A protein and the small-molecule ligand that binds it are described below.
Small molecule (SMILES): N[C@@H](CS)C(=O)O

Sequence of chain 1.B:
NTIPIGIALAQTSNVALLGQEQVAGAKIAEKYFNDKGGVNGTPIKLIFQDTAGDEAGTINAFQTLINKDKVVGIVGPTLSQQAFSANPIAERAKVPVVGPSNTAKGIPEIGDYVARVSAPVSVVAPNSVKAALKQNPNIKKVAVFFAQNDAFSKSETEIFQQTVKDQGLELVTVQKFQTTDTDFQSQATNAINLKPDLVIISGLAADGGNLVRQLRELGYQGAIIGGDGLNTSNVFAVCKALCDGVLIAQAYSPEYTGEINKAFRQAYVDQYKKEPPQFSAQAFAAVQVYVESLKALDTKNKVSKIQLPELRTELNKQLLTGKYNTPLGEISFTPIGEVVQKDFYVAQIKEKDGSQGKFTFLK

Binding-site contacts:
Ligand atom O contacts residue SER111 of chain 1.B at 3.0 Å (h-bond).
Ligand atom N contacts residue ASP259 of chain 1.B at 2.8 Å (salt-bridge).
Ligand atom OXT contacts residue SER132 of chain 1.B at 3.4 Å (h-bond).
Ligand atom SG contacts residue THR109 of chain 1.B at 3.3 Å (h-bond).
Ligand atom C contacts residue SER111 of chain 1.B at 3.6 Å.
Ligand atom C contacts residue LEU110 of chain 1.B at 4.4 Å (hydrophobic).
Ligand atom OXT contacts residue PHE183 of chain 1.B at 3.5 Å.
Ligand atom CB contacts residue LEU110 of chain 1.B at 4.2 Å (hydrophobic).
Ligand atom C contacts residue THR109 of chain 1.B at 4.5 Å.
Ligand atom SG contacts residue SER132 of chain 1.B at 3.2 Å (h-bond).
Ligand atom C contacts residue ASN133 of chain 1.B at 4.3 Å.
Ligand atom OXT contacts residue SER111 of chain 1.B at 2.6 Å (h-bond).
Ligand atom O contacts residue PHE183 of chain 1.B at 3.3 Å.
Ligand atom CB contacts residue PHE183 of chain 1.B at 4.3 Å (hydrophobic).
Ligand atom CA contacts residue ASP259 of chain 1.B at 3.9 Å.
Ligand atom O contacts residue LEU110 of chain 1.B at 3.5 Å.
Ligand atom CB contacts residue LEU49 of chain 1.B at 3.8 Å (hydrophobic).
Ligand atom CA contacts residue PHE183 of chain 1.B at 3.4 Å (hydrophobic).
Ligand atom C contacts residue PHE183 of chain 1.B at 3.3 Å (hydrophobic).
Ligand atom CB contacts residue SER132 of chain 1.B at 4.0 Å.
Ligand atom CB contacts residue ASP259 of chain 1.B at 4.0 Å.
Ligand atom OXT contacts residue ASN133 of chain 1.B at 3.4 Å.
Ligand atom CA contacts residue SER132 of chain 1.B at 3.5 Å.
Ligand atom OXT contacts residue ALA135 of chain 1.B at 4.0 Å.
Ligand atom N contacts residue THR134 of chain 1.B at 2.9 Å (h-bond).
Ligand atom O contacts residue SER132 of chain 1.B at 4.5 Å.
Ligand atom N contacts residue SER132 of chain 1.B at 2.7 Å (h-bond).
Ligand atom SG contacts residue PHE310 of chain 1.B at 4.0 Å.
Ligand atom C contacts residue SER132 of chain 1.B at 3.6 Å.
Ligand atom N contacts residue PHE183 of chain 1.B at 3.8 Å.
Ligand atom C contacts residue THR134 of chain 1.B at 4.0 Å.
Ligand atom OXT contacts residue THR134 of chain 1.B at 2.9 Å (h-bond).
Ligand atom SG contacts residue LEU49 of chain 1.B at 3.9 Å.
Ligand atom CB contacts residue GLY260 of chain 1.B at 4.5 Å.
Ligand atom SG contacts residue LEU110 of chain 1.B at 4.4 Å.
Ligand atom CA contacts residue THR134 of chain 1.B at 3.9 Å.
Ligand atom O contacts residue THR109 of chain 1.B at 4.1 Å.
Ligand atom SG contacts residue ASP259 of chain 1.B at 4.4 Å.